A small-molecule ligand and the protein it binds are described below.
Small molecule (SMILES): O=C(O)c1[nH]c(-c2ccc(-c3nnn[nH]3)cc2C(F)(F)F)cc(=O)c1O

Binding-site contacts:
Ligand atom O25 contacts residue GLU113 of chain 1.A at 3.4 Å (salt-bridge).
Ligand atom O23 contacts residue HIS47 of chain 1.A at 3.4 Å (h-bond).
Ligand atom N12 contacts residue LYS40 of chain 1.A at 3.7 Å.
Ligand atom F20 contacts residue ALA43 of chain 1.A at 3.0 Å.
Ligand atom N14 contacts residue LYS40 of chain 1.A at 3.9 Å.
Ligand atom F19 contacts residue ILE44 of chain 1.A at 3.6 Å.
Ligand atom C22 contacts residue MN1 of chain 1.C at 3.0 Å.
Ligand atom O26 contacts residue MN1 of chain 1.C at 3.9 Å.
Ligand atom C03 contacts residue GLU74 of chain 1.A at 3.8 Å.
Ligand atom C02 contacts residue GLU74 of chain 1.A at 3.5 Å.
Ligand atom C02 contacts residue MN1 of chain 1.C at 2.9 Å.
Ligand atom C24 contacts residue LYS128 of chain 1.A at 3.6 Å.
Ligand atom F18 contacts residue ALA43 of chain 1.A at 4.0 Å.
Ligand atom O25 contacts residue HIS47 of chain 1.A at 3.3 Å (h-bond).
Ligand atom O01 contacts residue GLU74 of chain 1.A at 3.5 Å (salt-bridge).
Ligand atom O23 contacts residue MN1 of chain 1.B at 2.3 Å.
Ligand atom C24 contacts residue GLU113 of chain 1.A at 4.0 Å.
Ligand atom N11 contacts residue LYS40 of chain 1.A at 3.2 Å (salt-bridge).
Ligand atom O25 contacts residue MN1 of chain 1.B at 2.1 Å.
Ligand atom O23 contacts residue GLU113 of chain 1.A at 3.3 Å (salt-bridge).
Ligand atom O25 contacts residue LYS128 of chain 1.A at 3.4 Å (salt-bridge).
Ligand atom N13 contacts residue LYS40 of chain 1.A at 3.9 Å.
Ligand atom C21 contacts residue LYS128 of chain 1.A at 3.9 Å.
Ligand atom O01 contacts residue MN1 of chain 1.C at 1.9 Å.
Ligand atom C03 contacts residue MN1 of chain 1.C at 3.4 Å.
Ligand atom F20 contacts residue ILE44 of chain 1.A at 2.9 Å.
Ligand atom O25 contacts residue ILE114 of chain 1.A at 3.4 Å (h-bond).
Ligand atom C17 contacts residue ILE44 of chain 1.A at 3.9 Å (hydrophobic).
Ligand atom C22 contacts residue HIS47 of chain 1.A at 3.5 Å.
Ligand atom C22 contacts residue GLU74 of chain 1.A at 3.8 Å.
Ligand atom O23 contacts residue MN1 of chain 1.C at 2.0 Å.
Ligand atom O23 contacts residue ASP102 of chain 1.A at 3.2 Å (salt-bridge).
Ligand atom C10 contacts residue LYS40 of chain 1.A at 3.8 Å.
Ligand atom F19 contacts residue HIS47 of chain 1.A at 3.7 Å.
Ligand atom O23 contacts residue GLU74 of chain 1.A at 3.6 Å.
Ligand atom F18 contacts residue HIS47 of chain 1.A at 3.6 Å.
Ligand atom C24 contacts residue MN1 of chain 1.B at 2.8 Å.
Ligand atom C24 contacts residue HIS47 of chain 1.A at 3.5 Å.
Ligand atom C22 contacts residue GLU113 of chain 1.A at 4.0 Å.
Ligand atom C22 contacts residue MN1 of chain 1.B at 2.9 Å.

Sequence of chain 1.A:
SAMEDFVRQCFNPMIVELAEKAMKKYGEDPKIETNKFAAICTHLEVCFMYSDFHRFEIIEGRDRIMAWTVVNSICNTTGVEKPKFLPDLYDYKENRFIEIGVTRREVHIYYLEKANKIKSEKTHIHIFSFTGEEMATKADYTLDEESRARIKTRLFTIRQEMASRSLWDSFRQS